Sequence of chain 1.B:
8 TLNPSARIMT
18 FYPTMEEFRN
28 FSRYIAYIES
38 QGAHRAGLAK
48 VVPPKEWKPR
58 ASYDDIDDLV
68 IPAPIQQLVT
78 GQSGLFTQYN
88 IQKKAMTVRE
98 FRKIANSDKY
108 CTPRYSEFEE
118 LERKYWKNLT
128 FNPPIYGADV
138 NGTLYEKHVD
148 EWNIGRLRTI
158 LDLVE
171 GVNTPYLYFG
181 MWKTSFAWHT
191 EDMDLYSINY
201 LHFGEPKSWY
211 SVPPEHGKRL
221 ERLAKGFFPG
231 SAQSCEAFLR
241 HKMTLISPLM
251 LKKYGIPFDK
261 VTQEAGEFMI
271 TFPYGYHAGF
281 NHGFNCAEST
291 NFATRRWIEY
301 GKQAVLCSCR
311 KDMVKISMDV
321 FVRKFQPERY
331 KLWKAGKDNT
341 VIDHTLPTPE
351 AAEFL

Binding-site contacts:
Ligand atom C11 contacts residue TYR178 of chain 1.B at 3.9 Å (hydrophobic).
Ligand atom N3 contacts residue ZN1 of chain 1.K at 3.0 Å.
Ligand atom O contacts residue LYS207 of chain 1.B at 2.8 Å (salt-bridge).
Ligand atom N contacts residue HIS277 of chain 1.B at 3.5 Å (h-bond).
Ligand atom C19 contacts residue ASP136 of chain 1.B at 3.9 Å.
Ligand atom C7 contacts residue HIS189 of chain 1.B at 3.7 Å.
Ligand atom N1 contacts residue TYR178 of chain 1.B at 3.9 Å.
Ligand atom C7 contacts residue GLU191 of chain 1.B at 3.5 Å.
Ligand atom C4 contacts residue PHE186 of chain 1.B at 3.7 Å (hydrophobic).
Ligand atom C contacts residue PHE186 of chain 1.B at 3.7 Å (hydrophobic).
Ligand atom C1 contacts residue PHE186 of chain 1.B at 3.9 Å (hydrophobic).
Ligand atom C5 contacts residue TYR133 of chain 1.B at 3.5 Å (hydrophobic).
Ligand atom O contacts residue TYR133 of chain 1.B at 3.5 Å (h-bond).
Ligand atom N contacts residue ZN1 of chain 1.K at 2.2 Å.
Ligand atom N contacts residue HIS189 of chain 1.B at 3.5 Å (h-bond).
Ligand atom C9 contacts residue TYR178 of chain 1.B at 3.6 Å (hydrophobic).
Ligand atom C7 contacts residue ZN1 of chain 1.K at 3.3 Å.
Ligand atom C6 contacts residue TYR133 of chain 1.B at 3.6 Å (hydrophobic).
Ligand atom C5 contacts residue LYS207 of chain 1.B at 3.9 Å.
Ligand atom C5 contacts residue PHE186 of chain 1.B at 3.5 Å (hydrophobic).
Ligand atom C contacts residue TRP209 of chain 1.B at 3.7 Å (hydrophobic).
Ligand atom C2 contacts residue HIS189 of chain 1.B at 3.8 Å.
Ligand atom N4 contacts residue ZN1 of chain 1.K at 2.2 Å.
Ligand atom C1 contacts residue ZN1 of chain 1.K at 3.2 Å.
Ligand atom N4 contacts residue GLU191 of chain 1.B at 3.4 Å (salt-bridge).
Ligand atom C1 contacts residue HIS277 of chain 1.B at 3.7 Å.
Ligand atom N4 contacts residue HIS189 of chain 1.B at 2.9 Å (h-bond).
Ligand atom N1 contacts residue PHE186 of chain 1.B at 3.9 Å.
Ligand atom C6 contacts residue PHE186 of chain 1.B at 4.0 Å (hydrophobic).
Ligand atom C1 contacts residue TRP209 of chain 1.B at 3.6 Å (hydrophobic).
Ligand atom N1 contacts residue TYR133 of chain 1.B at 2.7 Å (h-bond).
Ligand atom C contacts residue ASN199 of chain 1.B at 3.9 Å.
Ligand atom C10 contacts residue TYR178 of chain 1.B at 3.5 Å (hydrophobic).
Ligand atom C6 contacts residue TYR178 of chain 1.B at 3.6 Å (hydrophobic).
Ligand atom C8 contacts residue TYR178 of chain 1.B at 3.9 Å (hydrophobic).
Ligand atom C2 contacts residue ZN1 of chain 1.K at 3.0 Å.
Ligand atom N2 contacts residue TYR178 of chain 1.B at 3.8 Å.
Ligand atom C13 contacts residue ASP136 of chain 1.B at 3.7 Å.
Ligand atom N3 contacts residue HIS189 of chain 1.B at 3.5 Å (h-bond).
Ligand atom O contacts residue PHE186 of chain 1.B at 3.5 Å.

This protein binds this small molecule.
Small molecule (SMILES): O=c1[nH]cnc2c(-n3cc(C4CCN(C5CCCC5)CC4)cn3)nccc12